A small-molecule ligand and the protein it binds are described below.
Small molecule (SMILES): CC(=O)N[C@@H]1[C@@H](O)[C@H](O)[C@@H](CO)O[C@H]1O

Binding-site contacts:
Ligand atom N2 contacts residue GLN97 of chain 1.A at 4.1 Å.
Ligand atom C8 contacts residue PHE92 of chain 1.A at 4.4 Å (hydrophobic).
Ligand atom C4 contacts residue ASN93 of chain 1.A at 4.3 Å.
Ligand atom C8 contacts residue MET91 of chain 1.A at 3.1 Å (hydrophobic).
Ligand atom C2 contacts residue MET91 of chain 1.A at 3.9 Å (hydrophobic).
Ligand atom C4 contacts residue THR90 of chain 1.A at 4.1 Å.
Ligand atom O5 contacts residue THR90 of chain 1.A at 4.0 Å.
Ligand atom O7 contacts residue GLN97 of chain 1.A at 3.5 Å (h-bond).
Ligand atom C1 contacts residue THR90 of chain 1.A at 3.7 Å.
Ligand atom C3 contacts residue ASN93 of chain 1.A at 3.8 Å.
Ligand atom C6 contacts residue THR90 of chain 1.A at 4.5 Å.
Ligand atom N2 contacts residue PHE92 of chain 1.A at 4.4 Å.
Ligand atom C7 contacts residue GLN97 of chain 1.A at 3.4 Å.
Ligand atom O5 contacts residue ASN93 of chain 1.A at 2.4 Å (h-bond).
Ligand atom C2 contacts residue THR90 of chain 1.A at 4.3 Å.
Ligand atom O4 contacts residue THR90 of chain 1.A at 4.3 Å.
Ligand atom C3 contacts residue MET91 of chain 1.A at 4.1 Å (hydrophobic).
Ligand atom C1 contacts residue MET91 of chain 1.A at 4.3 Å (hydrophobic).
Ligand atom C2 contacts residue ASN93 of chain 1.A at 2.5 Å.
Ligand atom C1 contacts residue PHE92 of chain 1.A at 4.5 Å (hydrophobic).
Ligand atom O7 contacts residue ASN93 of chain 1.A at 3.5 Å (h-bond).
Ligand atom C8 contacts residue LEU103 of chain 1.A at 3.9 Å (hydrophobic).
Ligand atom C5 contacts residue THR90 of chain 1.A at 3.5 Å.
Ligand atom C8 contacts residue GLN97 of chain 1.A at 3.1 Å.
Ligand atom C1 contacts residue ASN93 of chain 1.A at 1.4 Å.
Ligand atom O3 contacts residue PHE88 of chain 1.A at 4.4 Å.
Ligand atom C5 contacts residue ASN93 of chain 1.A at 3.7 Å.
Ligand atom C7 contacts residue MET91 of chain 1.A at 3.4 Å (hydrophobic).
Ligand atom N2 contacts residue ASN93 of chain 1.A at 2.9 Å (h-bond).
Ligand atom N2 contacts residue MET91 of chain 1.A at 2.8 Å (h-bond).
Ligand atom O4 contacts residue PHE88 of chain 1.A at 3.9 Å.
Ligand atom C3 contacts residue THR90 of chain 1.A at 3.9 Å.
Ligand atom C7 contacts residue ASN93 of chain 1.A at 3.4 Å.

Sequence of chain 1.A:
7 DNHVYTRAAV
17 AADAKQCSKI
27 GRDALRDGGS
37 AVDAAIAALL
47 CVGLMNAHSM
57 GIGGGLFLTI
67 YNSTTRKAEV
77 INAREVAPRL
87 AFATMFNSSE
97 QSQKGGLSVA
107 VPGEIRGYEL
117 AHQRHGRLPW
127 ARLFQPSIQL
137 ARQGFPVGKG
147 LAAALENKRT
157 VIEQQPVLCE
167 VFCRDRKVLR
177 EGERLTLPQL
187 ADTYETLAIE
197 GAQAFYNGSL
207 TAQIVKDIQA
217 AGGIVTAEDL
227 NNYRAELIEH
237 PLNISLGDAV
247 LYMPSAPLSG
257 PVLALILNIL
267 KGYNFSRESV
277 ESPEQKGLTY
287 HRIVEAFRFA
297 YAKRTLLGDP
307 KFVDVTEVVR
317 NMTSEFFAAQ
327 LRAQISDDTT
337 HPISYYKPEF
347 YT